Sequence of chain 1.F:
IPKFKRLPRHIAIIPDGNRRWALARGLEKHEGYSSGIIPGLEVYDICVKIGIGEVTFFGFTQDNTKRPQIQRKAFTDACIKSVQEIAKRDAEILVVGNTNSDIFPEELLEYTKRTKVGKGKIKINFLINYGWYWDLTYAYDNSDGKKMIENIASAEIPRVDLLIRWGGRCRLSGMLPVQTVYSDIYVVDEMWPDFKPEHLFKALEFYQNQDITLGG

Binding-site contacts:
Ligand atom O7 contacts residue PRO22 of chain 1.F at 3.6 Å (h-bond).
Ligand atom C10 contacts residue TRP200 of chain 1.F at 3.5 Å (hydrophobic).
Ligand atom C11 contacts residue SER89 of chain 1.F at 3.7 Å.
Ligand atom C7 contacts residue GLY66 of chain 1.F at 3.6 Å.
Ligand atom C19 contacts residue LEU48 of chain 1.F at 3.7 Å (hydrophobic).
Ligand atom O5 contacts residue TYR40 of chain 1.F at 3.7 Å.
Ligand atom O7 contacts residue ASP23 of chain 1.F at 3.1 Å (salt-bridge).
Ligand atom C19 contacts residue GLY47 of chain 1.F at 3.7 Å.
Ligand atom C3 contacts residue DPO1 of chain 1.AA at 3.6 Å.
Ligand atom C12 contacts residue SER89 of chain 1.F at 3.5 Å.
Ligand atom C6 contacts residue PRO22 of chain 1.F at 3.8 Å (hydrophobic).
Ligand atom C10 contacts residue PRO22 of chain 1.F at 3.6 Å (hydrophobic).
Ligand atom C20 contacts residue PHE133 of chain 1.F at 3.7 Å (hydrophobic).
Ligand atom C2 contacts residue DPO1 of chain 1.AA at 3.7 Å.
Ligand atom C17 contacts residue SER89 of chain 1.F at 3.3 Å.
Ligand atom C20 contacts residue PHE64 of chain 1.F at 3.7 Å (hydrophobic).
Ligand atom C9 contacts residue ALA85 of chain 1.F at 3.5 Å (hydrophobic).
Ligand atom C3 contacts residue ASN25 of chain 1.F at 3.9 Å.
Ligand atom C2 contacts residue ARG74 of chain 1.F at 3.5 Å.
Ligand atom C3 contacts residue TYR40 of chain 1.F at 3.9 Å (hydrophobic).
Ligand atom C6 contacts residue GLY66 of chain 1.F at 3.3 Å.
Ligand atom O6 contacts residue PHE67 of chain 1.F at 3.9 Å.
Ligand atom C16 contacts residue PHE64 of chain 1.F at 3.5 Å (hydrophobic).
Ligand atom C10 contacts residue ASN25 of chain 1.F at 3.2 Å.
Ligand atom C12 contacts residue GLY43 of chain 1.F at 3.7 Å.
Ligand atom C20 contacts residue ILE93 of chain 1.F at 3.9 Å (hydrophobic).
Ligand atom C13 contacts residue SER89 of chain 1.F at 3.8 Å.
Ligand atom C2 contacts residue ASN71 of chain 1.F at 3.7 Å.
Ligand atom C18 contacts residue GLY47 of chain 1.F at 3.4 Å.
Ligand atom O7 contacts residue DPO1 of chain 1.AA at 3.1 Å (h-bond).
Ligand atom O6 contacts residue ASN71 of chain 1.F at 2.6 Å (h-bond).
Ligand atom O6 contacts residue GLY66 of chain 1.F at 3.5 Å (h-bond).
Ligand atom O5 contacts residue GLY66 of chain 1.F at 3.2 Å (h-bond).
Ligand atom C9 contacts residue TYR40 of chain 1.F at 3.7 Å (hydrophobic).
Ligand atom C19 contacts residue SER89 of chain 1.F at 3.5 Å.
Ligand atom C17 contacts residue GLY47 of chain 1.F at 3.5 Å.
Ligand atom C19 contacts residue ILE44 of chain 1.F at 3.4 Å (hydrophobic).
Ligand atom C11 contacts residue ALA85 of chain 1.F at 3.7 Å (hydrophobic).
Ligand atom C18 contacts residue SER89 of chain 1.F at 3.5 Å.
Ligand atom C31 contacts residue PRO22 of chain 1.F at 3.8 Å (hydrophobic).

The protein below binds the small molecule below.
Small molecule (SMILES): CC(C)=CCC/C(C)=C/CC/C(C)=C/COC(CO)CO